Binding-site contacts:
Ligand atom O4 contacts residue VAL31 of chain 1.A at 3.6 Å.
Ligand atom O3 contacts residue LYS13 of chain 1.A at 3.0 Å.
Ligand atom O2 contacts residue MAN4 of chain 1.D at 3.7 Å.
Ligand atom C5 contacts residue ASN64 of chain 1.A at 3.7 Å.
Ligand atom O7 contacts residue ARG68 of chain 1.A at 2.8 Å (salt-bridge).
Ligand atom C8 contacts residue ASP32 of chain 1.A at 3.5 Å.
Ligand atom O4 contacts residue MAN4 of chain 1.D at 2.8 Å (h-bond).
Ligand atom C5 contacts residue PHE10 of chain 1.A at 3.6 Å (hydrophobic).
Ligand atom N2 contacts residue ASP32 of chain 1.A at 2.8 Å (salt-bridge).
Ligand atom C3 contacts residue ASN64 of chain 1.A at 3.7 Å.
Ligand atom C6 contacts residue ASN64 of chain 1.A at 3.6 Å.
Ligand atom C6 contacts residue GLN62 of chain 1.A at 3.6 Å.
Ligand atom C4 contacts residue PHE8 of chain 1.A at 3.8 Å (hydrophobic).
Ligand atom C7 contacts residue ARG68 of chain 1.A at 3.5 Å.
Ligand atom C1 contacts residue PHE10 of chain 1.A at 3.7 Å (hydrophobic).
Ligand atom O5 contacts residue ASN64 of chain 1.A at 2.4 Å (h-bond).
Ligand atom O7 contacts residue ASN64 of chain 1.A at 3.2 Å (h-bond).
Ligand atom O5 contacts residue GLN62 of chain 1.A at 3.8 Å.
Ligand atom C6 contacts residue PHE10 of chain 1.A at 3.7 Å (hydrophobic).
Ligand atom O7 contacts residue VAL31 of chain 1.A at 3.4 Å.
Ligand atom O6 contacts residue EDO1 of chain 1.O at 3.5 Å (h-bond).
Ligand atom C1 contacts residue PHE8 of chain 1.A at 3.8 Å (hydrophobic).
Ligand atom O4 contacts residue LYS13 of chain 1.A at 3.2 Å (salt-bridge).
Ligand atom C7 contacts residue ASN64 of chain 1.A at 3.3 Å.
Ligand atom N2 contacts residue ASN64 of chain 1.A at 2.9 Å (h-bond).
Ligand atom C2 contacts residue ASP32 of chain 1.A at 3.7 Å.
Ligand atom C3 contacts residue EDO1 of chain 1.O at 3.6 Å.
Ligand atom C6 contacts residue PHE8 of chain 1.A at 3.8 Å (hydrophobic).
Ligand atom C1 contacts residue ASN64 of chain 1.A at 1.5 Å.
Ligand atom C3 contacts residue ASP32 of chain 1.A at 3.7 Å.
Ligand atom O6 contacts residue PHE10 of chain 1.A at 3.5 Å.
Ligand atom C4 contacts residue MAN4 of chain 1.D at 3.6 Å.
Ligand atom O6 contacts residue PHE8 of chain 1.A at 3.6 Å.
Ligand atom C7 contacts residue ASP32 of chain 1.A at 3.6 Å.
Ligand atom C1 contacts residue THR66 of chain 1.A at 3.7 Å.
Ligand atom O3 contacts residue EDO1 of chain 1.O at 3.2 Å (h-bond).
Ligand atom C2 contacts residue ASN64 of chain 1.A at 2.4 Å.
Ligand atom C6 contacts residue PHE10 of chain 1.A at 3.6 Å (hydrophobic).
Ligand atom C2 contacts residue PHE8 of chain 1.A at 3.6 Å (hydrophobic).
Ligand atom C8 contacts residue ARG68 of chain 1.A at 3.5 Å.

Sequence of chain 1.A:
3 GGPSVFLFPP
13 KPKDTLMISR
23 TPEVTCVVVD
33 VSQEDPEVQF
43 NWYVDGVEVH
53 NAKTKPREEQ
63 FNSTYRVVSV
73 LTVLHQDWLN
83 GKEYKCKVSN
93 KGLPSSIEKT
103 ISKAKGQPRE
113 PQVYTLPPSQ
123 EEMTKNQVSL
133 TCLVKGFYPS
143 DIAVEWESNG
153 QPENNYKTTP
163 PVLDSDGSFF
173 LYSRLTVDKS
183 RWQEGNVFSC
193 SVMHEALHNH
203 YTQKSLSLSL

This small molecule binds to this protein.
Small molecule (SMILES): CC(=O)N[C@H]1[C@H](O[C@H]2[C@H](O)[C@@H](NC(C)=O)CO[C@@H]2CO[C@@H]2O[C@@H](C)[C@@H](O)[C@@H](O)[C@@H]2O)O[C@H](CO)[C@@H](O[C@@H]2O[C@H](CO[C@H]3O[C@H](CO)[C@@H](O)[C@H](O)[C@@H]3O[C@@H]3O[C@H](CO)[C@@H](O)[C@H](O)[C@H]3NC(C)=O)[C@@H](O)[C@H](O[C@H]3O[C@H](CO)[C@@H](O)[C@H](O)[C@@H]3O[C@@H]3O[C@H](CO)[C@@H](O)[C@H](O)[C@H]3NC(C)=O)[C@@H]2O)[C@@H]1O